The protein below binds the small molecule below.
Small molecule (SMILES): CC(=O)N[C@@H]1[C@@H](O)[C@H](O)[C@@H](CO)O[C@H]1O

Sequence of chain 1.D:
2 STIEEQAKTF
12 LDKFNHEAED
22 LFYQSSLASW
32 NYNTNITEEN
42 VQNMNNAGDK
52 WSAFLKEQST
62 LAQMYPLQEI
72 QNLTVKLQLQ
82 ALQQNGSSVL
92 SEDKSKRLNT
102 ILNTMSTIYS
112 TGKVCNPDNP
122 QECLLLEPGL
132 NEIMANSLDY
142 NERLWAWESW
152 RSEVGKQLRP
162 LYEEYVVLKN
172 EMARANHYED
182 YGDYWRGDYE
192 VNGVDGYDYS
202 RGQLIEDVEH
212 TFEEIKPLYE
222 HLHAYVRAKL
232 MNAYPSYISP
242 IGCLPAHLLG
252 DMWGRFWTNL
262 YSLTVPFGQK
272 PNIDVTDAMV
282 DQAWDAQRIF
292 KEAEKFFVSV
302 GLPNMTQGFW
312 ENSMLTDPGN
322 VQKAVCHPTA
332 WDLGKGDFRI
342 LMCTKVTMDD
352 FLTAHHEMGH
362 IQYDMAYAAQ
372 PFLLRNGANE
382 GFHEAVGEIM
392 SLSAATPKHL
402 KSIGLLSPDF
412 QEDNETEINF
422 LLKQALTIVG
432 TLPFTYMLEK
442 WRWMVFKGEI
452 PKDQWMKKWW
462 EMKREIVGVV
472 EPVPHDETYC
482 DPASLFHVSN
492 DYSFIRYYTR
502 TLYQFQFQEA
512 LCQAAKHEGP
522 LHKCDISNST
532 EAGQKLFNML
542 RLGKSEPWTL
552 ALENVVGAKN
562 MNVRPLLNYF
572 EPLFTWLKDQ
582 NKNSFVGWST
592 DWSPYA

Binding-site contacts:
Ligand atom N2 contacts residue ASN86 of chain 1.D at 2.9 Å (h-bond).
Ligand atom C7 contacts residue GLN84 of chain 1.D at 4.0 Å.
Ligand atom C3 contacts residue ASN86 of chain 1.D at 3.8 Å.
Ligand atom C2 contacts residue ASN86 of chain 1.D at 2.5 Å.
Ligand atom O5 contacts residue VAL90 of chain 1.D at 4.0 Å.
Ligand atom C1 contacts residue GLN64 of chain 1.D at 3.3 Å.
Ligand atom C5 contacts residue ASN86 of chain 1.D at 3.7 Å.
Ligand atom O7 contacts residue HIS178 of chain 1.D at 3.5 Å (h-bond).
Ligand atom O3 contacts residue HIS178 of chain 1.D at 4.3 Å.
Ligand atom O5 contacts residue ASN86 of chain 1.D at 2.4 Å (h-bond).
Ligand atom O5 contacts residue GLN64 of chain 1.D at 4.4 Å.
Ligand atom N2 contacts residue GLN64 of chain 1.D at 3.8 Å.
Ligand atom O7 contacts residue ASN86 of chain 1.D at 3.9 Å.
Ligand atom C5 contacts residue GLN64 of chain 1.D at 4.3 Å.
Ligand atom C1 contacts residue ASN86 of chain 1.D at 1.4 Å.
Ligand atom C7 contacts residue ASN86 of chain 1.D at 3.6 Å.
Ligand atom O6 contacts residue VAL90 of chain 1.D at 3.6 Å.
Ligand atom C8 contacts residue GLN84 of chain 1.D at 3.3 Å.
Ligand atom C4 contacts residue ASN86 of chain 1.D at 4.3 Å.
Ligand atom N2 contacts residue GLN84 of chain 1.D at 3.8 Å.
Ligand atom O7 contacts residue ASN177 of chain 1.D at 4.4 Å.
Ligand atom C2 contacts residue GLN64 of chain 1.D at 4.0 Å.